Sequence of chain 1.D:
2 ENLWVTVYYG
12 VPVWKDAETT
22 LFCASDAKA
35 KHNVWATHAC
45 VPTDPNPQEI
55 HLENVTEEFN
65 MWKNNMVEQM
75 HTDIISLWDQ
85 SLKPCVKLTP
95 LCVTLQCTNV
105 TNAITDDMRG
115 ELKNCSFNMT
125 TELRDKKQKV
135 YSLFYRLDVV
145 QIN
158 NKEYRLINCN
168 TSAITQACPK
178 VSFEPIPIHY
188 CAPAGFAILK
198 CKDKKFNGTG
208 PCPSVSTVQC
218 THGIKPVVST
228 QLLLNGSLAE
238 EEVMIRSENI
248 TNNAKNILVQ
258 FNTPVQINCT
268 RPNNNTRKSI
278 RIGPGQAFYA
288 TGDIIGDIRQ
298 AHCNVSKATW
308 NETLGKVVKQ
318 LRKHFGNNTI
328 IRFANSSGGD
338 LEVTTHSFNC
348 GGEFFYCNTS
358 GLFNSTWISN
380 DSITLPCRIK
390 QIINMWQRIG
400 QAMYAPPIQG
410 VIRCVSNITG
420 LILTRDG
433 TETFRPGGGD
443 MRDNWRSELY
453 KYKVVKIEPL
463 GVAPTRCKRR

Sequence of chain 1.B:
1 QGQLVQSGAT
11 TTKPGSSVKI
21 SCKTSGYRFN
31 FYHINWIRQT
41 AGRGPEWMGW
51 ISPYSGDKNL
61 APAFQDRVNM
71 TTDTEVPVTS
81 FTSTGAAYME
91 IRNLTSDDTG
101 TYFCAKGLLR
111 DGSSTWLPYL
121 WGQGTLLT

Binding-site contacts:
Ligand atom C5 contacts residue GLY112 of chain 1.B at 3.4 Å.
Ligand atom O4 contacts residue ASP57 of chain 1.B at 2.5 Å (salt-bridge).
Ligand atom O4 contacts residue GLY112 of chain 1.B at 3.4 Å.
Ligand atom O2 contacts residue GLY112 of chain 1.B at 2.9 Å (h-bond).
Ligand atom O2 contacts residue THR115 of chain 1.B at 2.6 Å (h-bond).
Ligand atom C4 contacts residue ASP57 of chain 1.B at 3.5 Å.
Ligand atom C6 contacts residue ASP111 of chain 1.B at 3.2 Å.
Ligand atom O6 contacts residue ASP111 of chain 1.B at 2.5 Å (salt-bridge).
Ligand atom O6 contacts residue SER55 of chain 1.B at 2.8 Å (h-bond).
Ligand atom C8 contacts residue SER17 of chain 1.A at 3.4 Å.
Ligand atom C7 contacts residue ASN58 of chain 1.D at 3.1 Å.
Ligand atom C5 contacts residue TYR54 of chain 1.B at 3.6 Å (hydrophobic).
Ligand atom O7 contacts residue ASN58 of chain 1.D at 2.8 Å (h-bond).
Ligand atom C2 contacts residue ASN58 of chain 1.D at 2.5 Å.
Ligand atom O5 contacts residue ASN58 of chain 1.D at 2.3 Å (h-bond).
Ligand atom O3 contacts residue HIS33 of chain 1.B at 2.9 Å (h-bond).
Ligand atom C6 contacts residue TRP50 of chain 1.B at 3.5 Å (hydrophobic).
Ligand atom C6 contacts residue ASP57 of chain 1.B at 3.3 Å.
Ligand atom C6 contacts residue ASP111 of chain 1.B at 3.3 Å.
Ligand atom O4 contacts residue THR115 of chain 1.B at 3.6 Å.
Ligand atom O5 contacts residue ASN97 of chain 1.C at 3.5 Å.
Ligand atom O4 contacts residue SER55 of chain 1.B at 3.5 Å (h-bond).
Ligand atom O6 contacts residue PHE31 of chain 1.B at 3.0 Å (h-bond).
Ligand atom C5 contacts residue ASP57 of chain 1.B at 3.3 Å.
Ligand atom O3 contacts residue GLY112 of chain 1.B at 3.6 Å (h-bond).
Ligand atom O6 contacts residue ARG110 of chain 1.B at 3.1 Å (salt-bridge).
Ligand atom C8 contacts residue LEU9 of chain 1.A at 3.6 Å (hydrophobic).
Ligand atom O5 contacts residue ARG110 of chain 1.B at 3.1 Å (salt-bridge).
Ligand atom C7 contacts residue SER17 of chain 1.A at 3.2 Å.
Ligand atom C5 contacts residue ASN58 of chain 1.D at 3.6 Å.
Ligand atom C8 contacts residue PHE31 of chain 1.B at 3.2 Å (hydrophobic).
Ligand atom O4 contacts residue HIS96 of chain 1.C at 3.2 Å.
Ligand atom C6 contacts residue ASN30 of chain 1.B at 3.2 Å.
Ligand atom C5 contacts residue ARG110 of chain 1.B at 3.3 Å.
Ligand atom O7 contacts residue SER52 of chain 1.B at 3.3 Å (h-bond).
Ligand atom C1 contacts residue ASN58 of chain 1.D at 1.4 Å.
Ligand atom C7 contacts residue HIS33 of chain 1.B at 3.6 Å.
Ligand atom O6 contacts residue ASP57 of chain 1.B at 3.5 Å.
Ligand atom N2 contacts residue ASN58 of chain 1.D at 3.0 Å (h-bond).
Ligand atom O7 contacts residue SER17 of chain 1.A at 2.5 Å (h-bond).

Sequence of chain 1.C:
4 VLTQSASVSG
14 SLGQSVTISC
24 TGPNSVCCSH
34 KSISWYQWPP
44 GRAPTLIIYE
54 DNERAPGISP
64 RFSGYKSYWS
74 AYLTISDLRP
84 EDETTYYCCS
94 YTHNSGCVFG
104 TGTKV

Sequence of chain 1.A:
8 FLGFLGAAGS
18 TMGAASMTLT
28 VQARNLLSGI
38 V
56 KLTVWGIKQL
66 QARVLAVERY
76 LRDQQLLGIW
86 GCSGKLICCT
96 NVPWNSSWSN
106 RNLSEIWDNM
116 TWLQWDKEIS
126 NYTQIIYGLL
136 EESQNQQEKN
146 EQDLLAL

The protein below binds the small molecule below.
Small molecule (SMILES): CC(=O)N[C@H]1[C@H](O[C@H]2[C@H](O)[C@@H](NC(C)=O)CO[C@@H]2CO)O[C@H](CO)[C@@H](O[C@@H]2O[C@H](CO[C@H]3O[C@H](CO)[C@@H](O)[C@H](O[C@H]4O[C@H](CO)[C@@H](O)[C@H](O)[C@@H]4O)[C@@H]3O)[C@@H](O)[C@H](O[C@H]3O[C@H](CO)[C@@H](O)[C@H](O)[C@@H]3O)[C@@H]2O)[C@@H]1O